A protein and the small-molecule ligand that binds it are described below.
Small molecule (SMILES): CC(=O)N[C@@H]1[C@@H](O)[C@H](O)[C@@H](CO)O[C@H]1O

Binding-site contacts:
Ligand atom O3 contacts residue VAL49 of chain 1.F at 3.1 Å.
Ligand atom C1 contacts residue ASN25 of chain 1.F at 1.4 Å.
Ligand atom C8 contacts residue PHE24 of chain 1.F at 3.8 Å (hydrophobic).
Ligand atom C3 contacts residue ASN25 of chain 1.F at 3.8 Å.
Ligand atom C8 contacts residue LEU50 of chain 1.F at 4.0 Å (hydrophobic).
Ligand atom O5 contacts residue ASN25 of chain 1.F at 2.3 Å (h-bond).
Ligand atom C4 contacts residue ASN25 of chain 1.F at 4.2 Å.
Ligand atom C7 contacts residue ASN25 of chain 1.F at 3.9 Å.
Ligand atom O7 contacts residue GLY21 of chain 1.F at 3.5 Å.
Ligand atom O7 contacts residue ASN25 of chain 1.F at 4.3 Å.
Ligand atom C8 contacts residue PHE20 of chain 1.F at 4.0 Å (hydrophobic).
Ligand atom C5 contacts residue ASN25 of chain 1.F at 3.6 Å.
Ligand atom N2 contacts residue GLY21 of chain 1.F at 4.4 Å.
Ligand atom N2 contacts residue ASN25 of chain 1.F at 3.0 Å (h-bond).
Ligand atom C3 contacts residue VAL49 of chain 1.F at 4.2 Å (hydrophobic).
Ligand atom C8 contacts residue GLY21 of chain 1.F at 3.7 Å.
Ligand atom C7 contacts residue VAL49 of chain 1.F at 4.5 Å (hydrophobic).
Ligand atom C7 contacts residue GLY21 of chain 1.F at 3.6 Å.
Ligand atom C2 contacts residue ASN25 of chain 1.F at 2.5 Å.

Sequence of chain 1.F:
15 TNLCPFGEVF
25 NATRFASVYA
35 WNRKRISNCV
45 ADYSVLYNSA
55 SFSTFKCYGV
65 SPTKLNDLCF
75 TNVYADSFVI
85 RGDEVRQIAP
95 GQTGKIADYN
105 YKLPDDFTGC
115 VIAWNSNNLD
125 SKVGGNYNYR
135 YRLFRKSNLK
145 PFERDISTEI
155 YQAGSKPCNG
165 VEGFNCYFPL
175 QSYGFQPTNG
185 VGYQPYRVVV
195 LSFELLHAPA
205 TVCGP